This small molecule binds to this protein.
Small molecule (SMILES): Cc1cn([C@H]2C[C@H](O[P](=O)(O)OC[C@H]3O[C@@H](n4ccc(N)nc4=O)C[C@@H]3O[P](=O)(O)OC[C@H]3O[C@@H](n4cnc5c(N)ncnc54)C[C@@H]3O[P](=O)(O)OC[C@H]3O[C@@H](n4ccc(N)nc4=O)C[C@@H]3O)[C@@H](CO[P](=O)(O)O[C@H]3C[C@H](n4cnc5c(N)ncnc54)O[C@@H]3CO[P](=O)(O)O[C@H]3C[C@H](n4cnc5c(=O)nc(N)[nH]c54)O[C@@H]3CO[P](=O)(O)O[C@H]3C[C@H](n4cc(C)c(=O)[nH]c4=O)O[C@@H]3CO[P](=O)(O)O[C@H]3C[C@H](n4cnc5c(=O)nc(N)[nH]c54)O[C@@H]3CO)O2)c(=O)[nH]c1=O

Binding-site contacts:
Ligand atom N6 contacts residue DT5 of chain 1.F at 3.0 Å (h-bond).
Ligand atom O4' contacts residue PRO30 of chain 1.B at 3.4 Å.
Ligand atom C4 contacts residue LEU28 of chain 1.B at 3.4 Å (hydrophobic).
Ligand atom C2 contacts residue DG3 of chain 1.F at 3.2 Å.
Ligand atom O6 contacts residue DC6 of chain 1.F at 2.8 Å (h-bond).
Ligand atom O2 contacts residue PRO30 of chain 1.B at 3.3 Å.
Ligand atom O2 contacts residue DG3 of chain 1.F at 2.8 Å (h-bond).
Ligand atom O2 contacts residue ARG51 of chain 1.B at 2.9 Å (salt-bridge).
Ligand atom N6 contacts residue DT2 of chain 1.F at 2.9 Å (h-bond).
Ligand atom O4 contacts residue DC6 of chain 1.F at 3.3 Å (h-bond).
Ligand atom N4 contacts residue DG3 of chain 1.F at 3.0 Å (h-bond).
Ligand atom O4' contacts residue TRP26 of chain 1.B at 3.3 Å.
Ligand atom O2 contacts residue ARG51 of chain 1.B at 2.9 Å (salt-bridge).
Ligand atom O6 contacts residue DC8 of chain 1.F at 2.9 Å (h-bond).
Ligand atom N6 contacts residue DG1 of chain 1.F at 3.2 Å (h-bond).
Ligand atom N2 contacts residue LEU28 of chain 1.B at 3.2 Å (h-bond).
Ligand atom N3 contacts residue DG3 of chain 1.F at 3.0 Å (h-bond).
Ligand atom N4 contacts residue DG1 of chain 1.F at 2.7 Å (h-bond).
Ligand atom O4 contacts residue DA4 of chain 1.F at 3.0 Å (h-bond).
Ligand atom N4 contacts residue DT2 of chain 1.F at 3.3 Å (h-bond).
Ligand atom N3 contacts residue DA7 of chain 1.F at 2.8 Å (h-bond).
Ligand atom O4 contacts residue DG3 of chain 1.F at 3.2 Å (h-bond).
Ligand atom O4' contacts residue ARG51 of chain 1.B at 3.1 Å (salt-bridge).
Ligand atom O4 contacts residue DA7 of chain 1.F at 2.9 Å (h-bond).
Ligand atom N1 contacts residue DC6 of chain 1.F at 2.9 Å (h-bond).
Ligand atom N2 contacts residue DC8 of chain 1.F at 2.7 Å (h-bond).
Ligand atom N1 contacts residue DT5 of chain 1.F at 2.8 Å (h-bond).
Ligand atom O2 contacts residue DG1 of chain 1.F at 2.8 Å (h-bond).
Ligand atom C5 contacts residue LEU28 of chain 1.B at 3.4 Å (hydrophobic).
Ligand atom OP1 contacts residue LYS24 of chain 1.B at 2.7 Å (salt-bridge).
Ligand atom N6 contacts residue DA4 of chain 1.F at 3.4 Å (h-bond).
Ligand atom N3 contacts residue DG1 of chain 1.F at 2.8 Å (h-bond).
Ligand atom N1 contacts residue DC8 of chain 1.F at 2.9 Å (h-bond).
Ligand atom OP1 contacts residue LYS31 of chain 1.B at 2.9 Å (salt-bridge).
Ligand atom N2 contacts residue ARG33 of chain 1.B at 3.3 Å (salt-bridge).
Ligand atom N3 contacts residue DA4 of chain 1.F at 2.9 Å (h-bond).
Ligand atom N2 contacts residue DC6 of chain 1.F at 2.9 Å (h-bond).
Ligand atom O6 contacts residue DA7 of chain 1.F at 3.4 Å (h-bond).
Ligand atom N1 contacts residue DT2 of chain 1.F at 2.8 Å (h-bond).
Ligand atom N3 contacts residue TRP26 of chain 1.B at 3.0 Å (h-bond).

Sequence of chain 1.B:
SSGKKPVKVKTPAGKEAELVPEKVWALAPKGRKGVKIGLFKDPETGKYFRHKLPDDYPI